Binding-site contacts:
Ligand atom C22 contacts residue ARG130 of chain 1.A at 3.2 Å.
Ligand atom N10 contacts residue TRP65 of chain 1.A at 3.9 Å.
Ligand atom C31 contacts residue PHE199 of chain 1.A at 3.8 Å (hydrophobic).
Ligand atom O26 contacts residue THR132 of chain 1.A at 3.4 Å.
Ligand atom O16 contacts residue MES1 of chain 1.L at 3.6 Å.
Ligand atom N10 contacts residue VAL133 of chain 1.A at 3.5 Å (h-bond).
Ligand atom C20 contacts residue THR132 of chain 1.A at 3.5 Å.
Ligand atom O16 contacts residue GLU148 of chain 1.A at 2.7 Å (salt-bridge).
Ligand atom C13 contacts residue VAL133 of chain 1.A at 3.6 Å (hydrophobic).
Ligand atom C27 contacts residue TRP65 of chain 1.A at 3.8 Å (hydrophobic).
Ligand atom O26 contacts residue VAL133 of chain 1.A at 3.2 Å (h-bond).
Ligand atom C12 contacts residue VAL133 of chain 1.A at 3.1 Å (hydrophobic).
Ligand atom C06 contacts residue TYR195 of chain 1.A at 4.0 Å (hydrophobic).
Ligand atom S07 contacts residue TRP65 of chain 1.A at 3.6 Å.
Ligand atom C23 contacts residue ARG130 of chain 1.A at 3.6 Å.
Ligand atom C22 contacts residue THR132 of chain 1.A at 4.0 Å.
Ligand atom O17 contacts residue TRP65 of chain 1.A at 3.4 Å.
Ligand atom C28 contacts residue TRP65 of chain 1.A at 3.0 Å (hydrophobic).
Ligand atom C13 contacts residue THR132 of chain 1.A at 3.5 Å.
Ligand atom C13 contacts residue ASN147 of chain 1.A at 3.9 Å.
Ligand atom O17 contacts residue ASN147 of chain 1.A at 4.0 Å.
Ligand atom O24 contacts residue ARG130 of chain 1.A at 2.4 Å.
Ligand atom O16 contacts residue SER149 of chain 1.A at 2.8 Å (h-bond).
Ligand atom O17 contacts residue PRO134 of chain 1.A at 3.3 Å.
Ligand atom C15 contacts residue SER149 of chain 1.A at 3.4 Å.
Ligand atom C11 contacts residue VAL133 of chain 1.A at 3.8 Å (hydrophobic).
Ligand atom C12 contacts residue TRP65 of chain 1.A at 3.7 Å (hydrophobic).
Ligand atom C11 contacts residue TRP65 of chain 1.A at 3.9 Å (hydrophobic).
Ligand atom O17 contacts residue SER149 of chain 1.A at 3.2 Å.
Ligand atom N18 contacts residue GLU148 of chain 1.A at 4.0 Å.
Ligand atom C14 contacts residue ASN147 of chain 1.A at 3.5 Å.
Ligand atom C15 contacts residue TRP65 of chain 1.A at 3.9 Å (hydrophobic).
Ligand atom C30 contacts residue PHE199 of chain 1.A at 3.7 Å (hydrophobic).
Ligand atom C20 contacts residue TRP96 of chain 1.A at 3.7 Å (hydrophobic).
Ligand atom O16 contacts residue TRP65 of chain 1.A at 4.0 Å.
Ligand atom O17 contacts residue VAL133 of chain 1.A at 3.9 Å.
Ligand atom C15 contacts residue GLU148 of chain 1.A at 3.7 Å.
Ligand atom O26 contacts residue TRP96 of chain 1.A at 2.8 Å (h-bond).
Ligand atom N21 contacts residue THR132 of chain 1.A at 3.8 Å.
Ligand atom N21 contacts residue TRP96 of chain 1.A at 3.7 Å.

Sequence of chain 1.A:
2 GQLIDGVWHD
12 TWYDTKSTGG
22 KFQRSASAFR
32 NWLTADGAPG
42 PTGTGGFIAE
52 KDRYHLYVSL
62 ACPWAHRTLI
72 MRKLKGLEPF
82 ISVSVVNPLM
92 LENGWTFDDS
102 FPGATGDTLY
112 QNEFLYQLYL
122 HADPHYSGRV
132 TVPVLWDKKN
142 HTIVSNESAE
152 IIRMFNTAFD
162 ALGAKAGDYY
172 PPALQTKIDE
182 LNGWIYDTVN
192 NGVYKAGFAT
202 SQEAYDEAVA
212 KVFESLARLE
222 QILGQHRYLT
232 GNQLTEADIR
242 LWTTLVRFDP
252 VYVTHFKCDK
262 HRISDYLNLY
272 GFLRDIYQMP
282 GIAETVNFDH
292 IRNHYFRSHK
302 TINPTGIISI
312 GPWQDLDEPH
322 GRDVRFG

A protein and the small-molecule ligand that binds it are described below.
Small molecule (SMILES): CC1=C(SC[C@H](NC(=O)CC[C@H](N)C(=O)O)C(=O)NCC(=O)O)C(=O)c2ccccc2C1=O